The small molecule below binds the protein below.
Small molecule (SMILES): Cn1c(=O)n(CCCO)c(=O)c2c1nc(Oc1cccc(OC(F)(F)F)c1)n2Cc1ccc(Cl)cc1

Sequence of chain 1.C:
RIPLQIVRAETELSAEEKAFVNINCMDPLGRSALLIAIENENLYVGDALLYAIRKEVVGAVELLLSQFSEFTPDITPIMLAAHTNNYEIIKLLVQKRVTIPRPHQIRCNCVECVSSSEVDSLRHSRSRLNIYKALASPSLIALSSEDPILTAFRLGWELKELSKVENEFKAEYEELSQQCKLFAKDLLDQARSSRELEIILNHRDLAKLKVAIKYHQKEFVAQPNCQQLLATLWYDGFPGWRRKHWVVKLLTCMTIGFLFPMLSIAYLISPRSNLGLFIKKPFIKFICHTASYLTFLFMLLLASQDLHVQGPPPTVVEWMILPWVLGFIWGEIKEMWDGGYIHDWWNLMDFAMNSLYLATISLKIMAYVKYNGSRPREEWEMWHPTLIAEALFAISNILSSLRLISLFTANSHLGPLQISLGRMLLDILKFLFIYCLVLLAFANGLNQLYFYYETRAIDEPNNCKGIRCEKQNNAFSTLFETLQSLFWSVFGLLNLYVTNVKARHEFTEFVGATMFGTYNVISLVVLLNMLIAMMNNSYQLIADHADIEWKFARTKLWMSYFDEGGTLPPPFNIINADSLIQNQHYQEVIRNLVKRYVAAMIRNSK

Binding-site contacts:
Ligand atom F15 contacts residue PHE957 of chain 1.C at 3.6 Å.
Ligand atom C06 contacts residue PHE957 of chain 1.C at 3.9 Å (hydrophobic).
Ligand atom O01 contacts residue PHE957 of chain 1.C at 3.8 Å.
Ligand atom C34 contacts residue PHE980 of chain 1.B at 3.8 Å (hydrophobic).
Ligand atom O36 contacts residue GLY987 of chain 1.B at 3.6 Å.
Ligand atom O35 contacts residue TRP958 of chain 1.C at 3.9 Å.
Ligand atom C34 contacts residue TRP958 of chain 1.C at 4.0 Å (hydrophobic).
Ligand atom C24 contacts residue LEU953 of chain 1.C at 3.9 Å (hydrophobic).
Ligand atom C18 contacts residue PHE957 of chain 1.C at 3.9 Å (hydrophobic).
Ligand atom C29 contacts residue THR988 of chain 1.B at 3.6 Å.
Ligand atom C03 contacts residue PHE957 of chain 1.C at 3.6 Å (hydrophobic).
Ligand atom N19 contacts residue PHE957 of chain 1.C at 3.6 Å.
Ligand atom N28 contacts residue PHE957 of chain 1.C at 3.8 Å.
Ligand atom C26 contacts residue LEU953 of chain 1.C at 4.0 Å (hydrophobic).
Ligand atom C20 contacts residue LEU953 of chain 1.C at 3.9 Å (hydrophobic).
Ligand atom CL1 contacts residue PHE950 of chain 1.C at 3.9 Å.
Ligand atom N31 contacts residue PHE957 of chain 1.C at 3.8 Å.
Ligand atom O36 contacts residue THR988 of chain 1.B at 3.8 Å.
Ligand atom C10 contacts residue CYS906 of chain 1.C at 3.5 Å (hydrophobic).
Ligand atom N05 contacts residue PHE957 of chain 1.C at 3.9 Å.
Ligand atom F16 contacts residue LEU902 of chain 1.C at 4.0 Å.
Ligand atom F16 contacts residue TYR905 of chain 1.C at 3.3 Å.
Ligand atom C09 contacts residue CYS906 of chain 1.C at 3.5 Å (hydrophobic).
Ligand atom O01 contacts residue GLN954 of chain 1.C at 3.8 Å.
Ligand atom C04 contacts residue PHE957 of chain 1.C at 3.7 Å (hydrophobic).
Ligand atom C14 contacts residue TYR905 of chain 1.C at 3.8 Å (hydrophobic).
Ligand atom F15 contacts residue TYR905 of chain 1.C at 3.3 Å.
Ligand atom C11 contacts residue TYR905 of chain 1.C at 3.5 Å (hydrophobic).
Ligand atom C27 contacts residue LEU953 of chain 1.C at 3.8 Å (hydrophobic).
Ligand atom C10 contacts residue LEU902 of chain 1.C at 3.9 Å (hydrophobic).
Ligand atom C30 contacts residue PHE957 of chain 1.C at 3.9 Å (hydrophobic).
Ligand atom C33 contacts residue THR984 of chain 1.B at 3.7 Å.
Ligand atom C02 contacts residue PHE957 of chain 1.C at 3.7 Å (hydrophobic).
Ligand atom C12 contacts residue TYR905 of chain 1.C at 3.9 Å (hydrophobic).
Ligand atom C10 contacts residue TYR905 of chain 1.C at 3.5 Å (hydrophobic).
Ligand atom C26 contacts residue PHE950 of chain 1.C at 4.0 Å (hydrophobic).
Ligand atom O36 contacts residue THR984 of chain 1.B at 3.4 Å (h-bond).
Ligand atom O35 contacts residue ALA983 of chain 1.B at 3.2 Å.
Ligand atom C34 contacts residue GLN954 of chain 1.C at 3.4 Å.
Ligand atom C20 contacts residue PHE957 of chain 1.C at 3.7 Å (hydrophobic).

Sequence of chain 1.B:
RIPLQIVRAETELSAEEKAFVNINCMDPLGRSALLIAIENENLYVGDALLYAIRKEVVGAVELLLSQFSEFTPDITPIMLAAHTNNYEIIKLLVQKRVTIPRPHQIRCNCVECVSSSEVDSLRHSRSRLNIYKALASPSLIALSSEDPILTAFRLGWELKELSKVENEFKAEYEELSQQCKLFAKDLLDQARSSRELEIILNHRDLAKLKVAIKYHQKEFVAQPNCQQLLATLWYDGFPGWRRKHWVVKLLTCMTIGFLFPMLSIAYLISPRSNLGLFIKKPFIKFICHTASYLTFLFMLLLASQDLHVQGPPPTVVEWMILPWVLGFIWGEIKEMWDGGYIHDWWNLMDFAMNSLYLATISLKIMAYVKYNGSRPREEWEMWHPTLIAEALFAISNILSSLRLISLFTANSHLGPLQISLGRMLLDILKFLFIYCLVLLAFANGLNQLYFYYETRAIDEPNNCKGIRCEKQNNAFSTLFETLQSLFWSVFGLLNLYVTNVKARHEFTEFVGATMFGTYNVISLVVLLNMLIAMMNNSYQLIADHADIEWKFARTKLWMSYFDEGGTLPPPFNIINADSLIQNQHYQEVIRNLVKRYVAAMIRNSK